Binding-site contacts:
Ligand atom CA contacts residue GLU148 of chain 1.A at 3.3 Å.
Ligand atom C15 contacts residue GOL1 of chain 1.H at 3.5 Å.
Ligand atom C12 contacts residue TYR409 of chain 1.A at 3.1 Å (hydrophobic).
Ligand atom C16 contacts residue TYR409 of chain 1.A at 3.2 Å (hydrophobic).
Ligand atom N3 contacts residue ZN1 of chain 1.B at 3.0 Å.
Ligand atom C3 contacts residue MET863 of chain 1.A at 3.3 Å (hydrophobic).
Ligand atom O3 contacts residue HIS325 of chain 1.A at 3.4 Å (h-bond).
Ligand atom C4 contacts residue MET863 of chain 1.A at 3.5 Å (hydrophobic).
Ligand atom O3 contacts residue HIS329 of chain 1.A at 3.0 Å (h-bond).
Ligand atom O2 contacts residue HIS325 of chain 1.A at 3.2 Å (h-bond).
Ligand atom O contacts residue ALA290 of chain 1.A at 3.1 Å (h-bond).
Ligand atom C13 contacts residue VAL288 of chain 1.A at 3.5 Å (hydrophobic).
Ligand atom C5 contacts residue VAL288 of chain 1.A at 3.5 Å (hydrophobic).
Ligand atom O2 contacts residue ZN1 of chain 1.B at 1.9 Å.
Ligand atom CG2 contacts residue VAL288 of chain 1.A at 3.5 Å (hydrophobic).
Ligand atom C11 contacts residue TYR409 of chain 1.A at 3.3 Å (hydrophobic).
Ligand atom C12 contacts residue GOL1 of chain 1.J at 3.6 Å.
Ligand atom C16 contacts residue ZN1 of chain 1.B at 2.7 Å.
Ligand atom N3 contacts residue ALA290 of chain 1.A at 3.2 Å (h-bond).
Ligand atom C16 contacts residue GOL1 of chain 1.H at 3.4 Å.
Ligand atom CD1 contacts residue TYR404 of chain 1.A at 3.1 Å (hydrophobic).
Ligand atom O2 contacts residue GLU348 of chain 1.A at 2.7 Å (salt-bridge).
Ligand atom C5 contacts residue MET863 of chain 1.A at 3.1 Å (hydrophobic).
Ligand atom C15 contacts residue ALA290 of chain 1.A at 3.5 Å (hydrophobic).
Ligand atom C12 contacts residue GOL1 of chain 1.H at 3.1 Å.
Ligand atom N contacts residue TYR404 of chain 1.A at 3.6 Å.
Ligand atom C6 contacts residue VAL288 of chain 1.A at 3.0 Å (hydrophobic).
Ligand atom O2 contacts residue TYR409 of chain 1.A at 2.6 Å (h-bond).
Ligand atom C13 contacts residue GOL1 of chain 1.H at 3.6 Å.
Ligand atom N3 contacts residue GLU292 of chain 1.A at 3.5 Å (salt-bridge).
Ligand atom C15 contacts residue GLY289 of chain 1.A at 3.1 Å.
Ligand atom N2 contacts residue TYR409 of chain 1.A at 3.1 Å (h-bond).
Ligand atom C14 contacts residue GOL1 of chain 1.J at 3.0 Å.
Ligand atom C4 contacts residue GLU401 of chain 1.A at 3.4 Å.
Ligand atom O3 contacts residue ZN1 of chain 1.B at 2.3 Å.
Ligand atom O contacts residue MET291 of chain 1.A at 3.6 Å (h-bond).
Ligand atom O2 contacts residue GOL1 of chain 1.H at 3.1 Å (h-bond).
Ligand atom O3 contacts residue GLU292 of chain 1.A at 2.8 Å (salt-bridge).
Ligand atom O3 contacts residue GLU326 of chain 1.A at 2.5 Å (salt-bridge).
Ligand atom N3 contacts residue GLU326 of chain 1.A at 3.3 Å (salt-bridge).

Sequence of chain 1.A:
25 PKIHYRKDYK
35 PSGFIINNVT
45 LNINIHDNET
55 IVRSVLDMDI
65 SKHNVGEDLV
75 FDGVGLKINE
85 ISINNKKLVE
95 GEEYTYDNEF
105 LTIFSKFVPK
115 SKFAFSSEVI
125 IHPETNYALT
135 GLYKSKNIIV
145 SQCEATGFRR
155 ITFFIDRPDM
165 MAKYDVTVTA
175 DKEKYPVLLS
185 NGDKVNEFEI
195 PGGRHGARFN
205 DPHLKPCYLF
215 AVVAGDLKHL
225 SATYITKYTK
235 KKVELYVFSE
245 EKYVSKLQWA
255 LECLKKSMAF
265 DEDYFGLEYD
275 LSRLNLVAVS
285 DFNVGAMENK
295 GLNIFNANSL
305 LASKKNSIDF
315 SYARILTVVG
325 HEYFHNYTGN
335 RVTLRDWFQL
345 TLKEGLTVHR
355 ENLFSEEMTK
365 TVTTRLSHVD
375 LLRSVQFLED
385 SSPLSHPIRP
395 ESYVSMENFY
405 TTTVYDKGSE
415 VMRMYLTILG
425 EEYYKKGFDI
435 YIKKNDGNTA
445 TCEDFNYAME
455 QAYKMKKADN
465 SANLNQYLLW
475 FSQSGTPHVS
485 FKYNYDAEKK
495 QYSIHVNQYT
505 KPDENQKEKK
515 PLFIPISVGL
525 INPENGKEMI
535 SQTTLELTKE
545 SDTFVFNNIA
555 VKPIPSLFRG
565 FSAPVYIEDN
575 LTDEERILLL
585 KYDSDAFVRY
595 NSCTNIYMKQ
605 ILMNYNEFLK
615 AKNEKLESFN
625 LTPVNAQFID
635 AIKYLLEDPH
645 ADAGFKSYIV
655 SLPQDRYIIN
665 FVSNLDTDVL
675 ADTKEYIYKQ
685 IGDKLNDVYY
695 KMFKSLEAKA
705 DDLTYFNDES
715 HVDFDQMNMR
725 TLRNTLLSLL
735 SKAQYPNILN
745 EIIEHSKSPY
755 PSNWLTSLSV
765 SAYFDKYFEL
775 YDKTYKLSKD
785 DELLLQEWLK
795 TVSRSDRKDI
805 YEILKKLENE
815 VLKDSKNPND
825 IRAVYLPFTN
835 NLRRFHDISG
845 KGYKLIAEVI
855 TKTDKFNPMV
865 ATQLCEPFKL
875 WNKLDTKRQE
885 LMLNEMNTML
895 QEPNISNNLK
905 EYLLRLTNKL

A protein and the small-molecule ligand that binds it are described below.
Small molecule (SMILES): Cc1cccc(CNC(=O)N[C@@H](CC(C)C)C(=O)NO)c1C